Binding-site contacts:
Ligand atom N2 contacts residue THR203 of chain 2.A at 3.8 Å.
Ligand atom O7 contacts residue ASN202 of chain 2.A at 3.4 Å (h-bond).
Ligand atom C3 contacts residue ASN202 of chain 2.A at 3.6 Å.
Ligand atom C5 contacts residue ARG197 of chain 2.A at 3.7 Å.
Ligand atom C5 contacts residue ASN202 of chain 2.A at 3.7 Å.
Ligand atom C6 contacts residue VAL179 of chain 2.A at 4.2 Å (hydrophobic).
Ligand atom C8 contacts residue ARG313 of chain 3.A at 3.8 Å.
Ligand atom O6 contacts residue ARG197 of chain 2.A at 4.4 Å.
Ligand atom C8 contacts residue THR203 of chain 2.A at 3.8 Å.
Ligand atom C6 contacts residue ARG197 of chain 2.A at 3.7 Å.
Ligand atom O7 contacts residue ARG313 of chain 3.A at 3.0 Å (salt-bridge).
Ligand atom O5 contacts residue ASN202 of chain 2.A at 2.4 Å (h-bond).
Ligand atom C1 contacts residue ASN202 of chain 2.A at 1.4 Å.
Ligand atom C7 contacts residue ARG313 of chain 3.A at 3.8 Å.
Ligand atom C7 contacts residue ASN202 of chain 2.A at 3.2 Å.
Ligand atom C8 contacts residue ASN202 of chain 2.A at 3.5 Å.
Ligand atom C8 contacts residue VAL179 of chain 2.A at 4.5 Å (hydrophobic).
Ligand atom N2 contacts residue ASN202 of chain 2.A at 2.8 Å (h-bond).
Ligand atom C8 contacts residue ILE199 of chain 2.A at 3.8 Å (hydrophobic).
Ligand atom C1 contacts residue ARG197 of chain 2.A at 3.5 Å.
Ligand atom O5 contacts residue ARG197 of chain 2.A at 2.8 Å (salt-bridge).
Ligand atom C4 contacts residue ASN202 of chain 2.A at 4.2 Å.
Ligand atom C2 contacts residue ASN202 of chain 2.A at 2.4 Å.
Ligand atom C7 contacts residue THR203 of chain 2.A at 4.2 Å.

The small molecule below binds the protein below.
Small molecule (SMILES): CC(=O)N[C@H]1[C@H](O[C@H]2[C@H](O)[C@@H](NC(C)=O)CO[C@@H]2CO)O[C@H](CO)[C@@H](O)[C@@H]1O

Sequence of chain 3.A:
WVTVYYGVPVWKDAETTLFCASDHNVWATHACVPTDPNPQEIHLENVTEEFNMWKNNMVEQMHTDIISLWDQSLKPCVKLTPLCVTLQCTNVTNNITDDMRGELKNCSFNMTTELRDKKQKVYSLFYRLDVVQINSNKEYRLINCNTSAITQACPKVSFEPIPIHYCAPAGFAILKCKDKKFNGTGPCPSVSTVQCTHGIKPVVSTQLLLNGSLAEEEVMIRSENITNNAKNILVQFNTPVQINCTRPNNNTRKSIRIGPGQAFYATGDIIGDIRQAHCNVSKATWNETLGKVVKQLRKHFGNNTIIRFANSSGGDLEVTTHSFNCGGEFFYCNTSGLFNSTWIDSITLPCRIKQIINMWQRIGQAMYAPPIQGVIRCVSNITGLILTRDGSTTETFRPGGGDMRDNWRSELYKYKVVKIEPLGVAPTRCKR

Sequence of chain 2.A:
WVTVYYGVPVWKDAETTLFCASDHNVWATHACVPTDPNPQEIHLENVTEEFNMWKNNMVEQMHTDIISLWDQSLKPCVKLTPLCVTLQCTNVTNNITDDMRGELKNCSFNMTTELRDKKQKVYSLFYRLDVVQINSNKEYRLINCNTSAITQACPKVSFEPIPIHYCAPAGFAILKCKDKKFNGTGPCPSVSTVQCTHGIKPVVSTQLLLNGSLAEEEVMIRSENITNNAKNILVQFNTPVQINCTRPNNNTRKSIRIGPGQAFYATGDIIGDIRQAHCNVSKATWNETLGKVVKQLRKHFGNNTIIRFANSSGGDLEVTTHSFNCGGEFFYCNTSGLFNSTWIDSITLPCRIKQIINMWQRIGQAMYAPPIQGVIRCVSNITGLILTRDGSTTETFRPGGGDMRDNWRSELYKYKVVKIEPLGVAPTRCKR